A protein and the small-molecule ligand that binds it are described below.
Small molecule (SMILES): CC(=O)N[C@@H]1[C@@H](O)[C@H](O)[C@@H](CO)O[C@H]1O

Sequence of chain 1.A:
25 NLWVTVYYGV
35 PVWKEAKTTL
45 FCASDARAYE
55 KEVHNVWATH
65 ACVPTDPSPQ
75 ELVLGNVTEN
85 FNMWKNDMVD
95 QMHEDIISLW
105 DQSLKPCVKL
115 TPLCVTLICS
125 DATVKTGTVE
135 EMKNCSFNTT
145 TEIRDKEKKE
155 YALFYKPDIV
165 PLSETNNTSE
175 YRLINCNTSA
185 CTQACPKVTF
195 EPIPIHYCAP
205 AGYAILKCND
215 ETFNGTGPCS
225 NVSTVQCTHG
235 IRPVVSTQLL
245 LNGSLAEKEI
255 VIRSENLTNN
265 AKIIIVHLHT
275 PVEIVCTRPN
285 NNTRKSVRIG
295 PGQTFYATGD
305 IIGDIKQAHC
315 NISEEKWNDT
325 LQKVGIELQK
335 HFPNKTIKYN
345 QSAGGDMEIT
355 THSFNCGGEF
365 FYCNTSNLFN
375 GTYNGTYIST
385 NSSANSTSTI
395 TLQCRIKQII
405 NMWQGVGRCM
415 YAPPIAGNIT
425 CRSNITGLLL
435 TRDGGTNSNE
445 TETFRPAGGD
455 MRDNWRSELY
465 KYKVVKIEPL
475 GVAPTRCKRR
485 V

Binding-site contacts:
Ligand atom C7 contacts residue ASN338 of chain 1.A at 3.9 Å.
Ligand atom C4 contacts residue ASN338 of chain 1.A at 4.2 Å.
Ligand atom O5 contacts residue ASN338 of chain 1.A at 2.4 Å (h-bond).
Ligand atom C2 contacts residue ASN338 of chain 1.A at 2.5 Å.
Ligand atom C1 contacts residue ASN338 of chain 1.A at 1.4 Å.
Ligand atom C3 contacts residue ASN338 of chain 1.A at 3.8 Å.
Ligand atom N2 contacts residue ASN338 of chain 1.A at 3.0 Å (h-bond).
Ligand atom C5 contacts residue ASN338 of chain 1.A at 3.7 Å.
Ligand atom C8 contacts residue ASN338 of chain 1.A at 4.2 Å.
Ligand atom O7 contacts residue ASN338 of chain 1.A at 4.4 Å.